Sequence of chain 1.B:
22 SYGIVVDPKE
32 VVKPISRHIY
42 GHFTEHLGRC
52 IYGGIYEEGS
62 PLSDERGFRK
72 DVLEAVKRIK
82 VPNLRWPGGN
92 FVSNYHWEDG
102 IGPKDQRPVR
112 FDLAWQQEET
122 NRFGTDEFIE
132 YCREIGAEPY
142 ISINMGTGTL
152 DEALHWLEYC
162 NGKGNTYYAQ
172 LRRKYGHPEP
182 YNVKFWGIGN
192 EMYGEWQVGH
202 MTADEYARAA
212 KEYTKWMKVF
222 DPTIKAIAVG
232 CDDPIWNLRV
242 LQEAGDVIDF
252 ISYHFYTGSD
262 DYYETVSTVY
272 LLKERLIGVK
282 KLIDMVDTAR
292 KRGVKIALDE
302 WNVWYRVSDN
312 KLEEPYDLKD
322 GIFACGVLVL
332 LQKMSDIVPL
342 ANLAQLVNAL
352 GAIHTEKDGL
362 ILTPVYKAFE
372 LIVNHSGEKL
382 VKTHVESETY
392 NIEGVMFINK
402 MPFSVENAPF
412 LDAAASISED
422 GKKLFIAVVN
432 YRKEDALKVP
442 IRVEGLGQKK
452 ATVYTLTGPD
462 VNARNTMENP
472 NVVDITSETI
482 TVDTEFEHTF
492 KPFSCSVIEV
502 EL

The small molecule below binds the protein below.
Small molecule (SMILES): OC[C@@H]1O[C@@H](O)[C@H](O)[C@H]1O

Binding-site contacts:
Ligand atom C3 contacts residue AHR1 of chain 1.V at 4.1 Å.
Ligand atom C5 contacts residue HIS376 of chain 1.B at 3.7 Å.
Ligand atom C5 contacts residue AHR1 of chain 1.V at 3.7 Å.
Ligand atom C4 contacts residue AHR1 of chain 1.V at 3.8 Å.
Ligand atom C4 contacts residue GLU371 of chain 1.B at 4.3 Å.
Ligand atom O1 contacts residue AHR1 of chain 1.V at 3.7 Å.
Ligand atom O5 contacts residue TYR455 of chain 1.B at 4.0 Å.
Ligand atom C4 contacts residue HIS376 of chain 1.B at 4.0 Å.
Ligand atom C1 contacts residue ASN375 of chain 1.B at 4.3 Å.
Ligand atom C3 contacts residue ASN375 of chain 1.B at 4.4 Å.
Ligand atom O1 contacts residue ASN375 of chain 1.B at 4.0 Å.
Ligand atom O5 contacts residue AHR1 of chain 1.V at 3.8 Å.
Ligand atom C2 contacts residue ASN375 of chain 1.B at 3.8 Å.
Ligand atom C1 contacts residue AHR1 of chain 1.V at 3.2 Å.
Ligand atom O5 contacts residue HIS376 of chain 1.B at 2.5 Å (h-bond).
Ligand atom O5 contacts residue ILE476 of chain 1.B at 4.1 Å.
Ligand atom O4 contacts residue HIS376 of chain 1.B at 3.8 Å.
Ligand atom O4 contacts residue ASN375 of chain 1.B at 3.7 Å.
Ligand atom C4 contacts residue ASN375 of chain 1.B at 3.8 Å.
Ligand atom C3 contacts residue GLU371 of chain 1.B at 3.9 Å.
Ligand atom O3 contacts residue GLU371 of chain 1.B at 2.6 Å (salt-bridge).
Ligand atom O4 contacts residue AHR1 of chain 1.V at 2.7 Å (h-bond).
Ligand atom O3 contacts residue ARG79 of chain 1.B at 3.6 Å.
Ligand atom C2 contacts residue ARG79 of chain 1.B at 4.3 Å.
Ligand atom O2 contacts residue ARG79 of chain 1.B at 3.9 Å.
Ligand atom C5 contacts residue ILE476 of chain 1.B at 4.2 Å (hydrophobic).
Ligand atom C5 contacts residue GLU371 of chain 1.B at 4.0 Å.